Sequence of chain 1.A:
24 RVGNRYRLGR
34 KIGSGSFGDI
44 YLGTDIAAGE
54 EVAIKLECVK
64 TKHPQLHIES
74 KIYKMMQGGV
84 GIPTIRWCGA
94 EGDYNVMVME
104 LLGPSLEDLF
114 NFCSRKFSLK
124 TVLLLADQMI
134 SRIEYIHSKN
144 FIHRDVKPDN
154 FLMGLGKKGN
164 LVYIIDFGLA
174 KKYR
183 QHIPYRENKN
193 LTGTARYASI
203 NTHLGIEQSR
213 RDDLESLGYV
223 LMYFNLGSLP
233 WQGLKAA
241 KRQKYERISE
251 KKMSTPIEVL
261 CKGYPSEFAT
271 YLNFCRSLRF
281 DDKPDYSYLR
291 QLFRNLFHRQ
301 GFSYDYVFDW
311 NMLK

Binding-site contacts:
Ligand atom C26 contacts residue LEU45 of chain 1.A at 3.5 Å (hydrophobic).
Ligand atom C13 contacts residue LEU105 of chain 1.A at 3.6 Å (hydrophobic).
Ligand atom C20 contacts residue ILE35 of chain 1.A at 3.7 Å (hydrophobic).
Ligand atom C28 contacts residue GLU54 of chain 1.A at 3.8 Å.
Ligand atom N08 contacts residue LEU105 of chain 1.A at 3.0 Å (h-bond).
Ligand atom C06 contacts residue ALA56 of chain 1.A at 3.6 Å (hydrophobic).
Ligand atom C13 contacts residue GLY106 of chain 1.A at 3.6 Å.
Ligand atom C11 contacts residue GLY106 of chain 1.A at 3.7 Å.
Ligand atom C06 contacts residue LEU105 of chain 1.A at 3.9 Å (hydrophobic).
Ligand atom C04 contacts residue ALA56 of chain 1.A at 4.0 Å (hydrophobic).
Ligand atom C09 contacts residue LEU105 of chain 1.A at 3.6 Å (hydrophobic).
Ligand atom C27 contacts residue LEU45 of chain 1.A at 3.4 Å (hydrophobic).
Ligand atom C05 contacts residue ALA56 of chain 1.A at 3.6 Å (hydrophobic).
Ligand atom C27 contacts residue LEU104 of chain 1.A at 3.9 Å (hydrophobic).
Ligand atom C01 contacts residue TYR76 of chain 1.A at 3.8 Å (hydrophobic).
Ligand atom C03 contacts residue ILE43 of chain 1.A at 3.8 Å (hydrophobic).
Ligand atom C11 contacts residue LEU105 of chain 1.A at 3.6 Å (hydrophobic).
Ligand atom C22 contacts residue ILE35 of chain 1.A at 4.0 Å (hydrophobic).
Ligand atom S31 contacts residue LEU155 of chain 1.A at 3.6 Å.
Ligand atom C05 contacts residue LEU105 of chain 1.A at 4.0 Å (hydrophobic).
Ligand atom C09 contacts residue LEU155 of chain 1.A at 3.5 Å (hydrophobic).
Ligand atom N08 contacts residue LEU155 of chain 1.A at 3.7 Å.
Ligand atom N10 contacts residue LEU104 of chain 1.A at 3.7 Å.
Ligand atom C21 contacts residue ILE35 of chain 1.A at 3.2 Å (hydrophobic).
Ligand atom C09 contacts residue LEU104 of chain 1.A at 4.0 Å (hydrophobic).
Ligand atom S14 contacts residue LEU105 of chain 1.A at 4.0 Å.
Ligand atom N10 contacts residue LEU155 of chain 1.A at 4.0 Å.
Ligand atom S31 contacts residue ILE43 of chain 1.A at 4.0 Å.
Ligand atom O12 contacts residue ILE35 of chain 1.A at 3.9 Å.
Ligand atom N10 contacts residue GLY106 of chain 1.A at 3.6 Å.
Ligand atom C05 contacts residue LEU155 of chain 1.A at 3.9 Å (hydrophobic).
Ligand atom C04 contacts residue ILE43 of chain 1.A at 3.9 Å (hydrophobic).
Ligand atom N08 contacts residue ALA56 of chain 1.A at 3.9 Å.
Ligand atom N08 contacts residue LEU104 of chain 1.A at 3.9 Å.
Ligand atom C27 contacts residue GLU54 of chain 1.A at 3.8 Å.
Ligand atom C06 contacts residue GLU103 of chain 1.A at 3.4 Å.
Ligand atom C07 contacts residue MET102 of chain 1.A at 3.8 Å (hydrophobic).
Ligand atom C17 contacts residue ILE35 of chain 1.A at 3.8 Å (hydrophobic).
Ligand atom N10 contacts residue LEU105 of chain 1.A at 2.7 Å (h-bond).
Ligand atom C04 contacts residue LEU155 of chain 1.A at 3.9 Å (hydrophobic).

A protein and the small-molecule ligand that binds it are described below.
Small molecule (SMILES): Cc1ccc2nc(NC(=O)CSc3nc4c(c(=O)n3-c3ccccc3)SCC4)sc2c1